Sequence of chain 1.A:
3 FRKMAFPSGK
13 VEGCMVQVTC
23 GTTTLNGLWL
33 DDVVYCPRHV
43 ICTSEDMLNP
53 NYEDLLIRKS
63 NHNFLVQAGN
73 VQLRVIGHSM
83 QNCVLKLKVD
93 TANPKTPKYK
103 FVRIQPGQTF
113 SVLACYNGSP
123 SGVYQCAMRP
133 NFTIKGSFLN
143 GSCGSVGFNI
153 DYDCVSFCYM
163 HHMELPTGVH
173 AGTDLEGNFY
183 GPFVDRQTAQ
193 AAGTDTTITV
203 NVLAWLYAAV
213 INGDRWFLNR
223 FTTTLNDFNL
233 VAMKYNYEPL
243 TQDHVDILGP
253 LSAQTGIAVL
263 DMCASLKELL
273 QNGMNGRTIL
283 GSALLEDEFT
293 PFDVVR

Binding-site contacts:
Ligand atom C14 contacts residue GLN189 of chain 1.A at 4.0 Å.
Ligand atom C19 contacts residue CYS145 of chain 1.A at 2.8 Å (hydrophobic).
Ligand atom C10 contacts residue HIS41 of chain 1.A at 3.6 Å.
Ligand atom C06 contacts residue GLN189 of chain 1.A at 3.9 Å.
Ligand atom C16 contacts residue HIS41 of chain 1.A at 3.1 Å.
Ligand atom O05 contacts residue HIS164 of chain 1.A at 3.1 Å (h-bond).
Ligand atom O04 contacts residue HIS164 of chain 1.A at 3.8 Å.
Ligand atom C20 contacts residue GLN192 of chain 1.A at 3.6 Å.
Ligand atom C09 contacts residue HIS164 of chain 1.A at 3.8 Å.
Ligand atom C13 contacts residue HIS164 of chain 1.A at 3.7 Å.
Ligand atom C15 contacts residue HIS41 of chain 1.A at 3.2 Å.
Ligand atom C11 contacts residue HIS164 of chain 1.A at 3.2 Å.
Ligand atom C09 contacts residue HIS41 of chain 1.A at 3.3 Å.
Ligand atom C17 contacts residue GLN189 of chain 1.A at 4.0 Å.
Ligand atom O02 contacts residue HIS41 of chain 1.A at 4.0 Å.
Ligand atom O05 contacts residue PRO39 of chain 1.A at 3.9 Å.
Ligand atom C16 contacts residue CYS145 of chain 1.A at 3.5 Å (hydrophobic).
Ligand atom O03 contacts residue HIS41 of chain 1.A at 3.8 Å.
Ligand atom C20 contacts residue ARG188 of chain 1.A at 3.3 Å.
Ligand atom C19 contacts residue HIS41 of chain 1.A at 3.2 Å.
Ligand atom C15 contacts residue HIS164 of chain 1.A at 4.1 Å.
Ligand atom C16 contacts residue HIS164 of chain 1.A at 2.9 Å.
Ligand atom C20 contacts residue MET165 of chain 1.A at 2.9 Å (hydrophobic).
Ligand atom C11 contacts residue HIS41 of chain 1.A at 3.4 Å.
Ligand atom C21 contacts residue ARG188 of chain 1.A at 4.0 Å.
Ligand atom C18 contacts residue CYS145 of chain 1.A at 3.5 Å (hydrophobic).
Ligand atom O01 contacts residue GLN189 of chain 1.A at 3.4 Å.
Ligand atom C17 contacts residue ARG188 of chain 1.A at 3.7 Å.
Ligand atom C12 contacts residue MET165 of chain 1.A at 4.0 Å (hydrophobic).
Ligand atom C07 contacts residue HIS41 of chain 1.A at 4.1 Å.
Ligand atom C21 contacts residue THR190 of chain 1.A at 3.6 Å.
Ligand atom O05 contacts residue HIS41 of chain 1.A at 3.5 Å.
Ligand atom O05 contacts residue CYS145 of chain 1.A at 3.4 Å (h-bond).
Ligand atom C13 contacts residue HIS41 of chain 1.A at 3.6 Å.
Ligand atom C18 contacts residue HIS164 of chain 1.A at 3.9 Å.
Ligand atom C12 contacts residue HIS41 of chain 1.A at 4.0 Å.
Ligand atom C19 contacts residue HIS164 of chain 1.A at 3.3 Å.
Ligand atom C18 contacts residue HIS41 of chain 1.A at 3.3 Å.
Ligand atom O04 contacts residue HIS41 of chain 1.A at 3.7 Å.
Ligand atom O04 contacts residue ASP187 of chain 1.A at 3.8 Å.

The small molecule below binds the protein below.
Small molecule (SMILES): CC(C)=CC[C@@H](O)C1=CC(=O)c2c(O)ccc(O)c2C1=O